This small molecule binds to this protein.
Small molecule (SMILES): NC(=O)C[C@H](N)C(=O)O

Sequence of chain 1.A:
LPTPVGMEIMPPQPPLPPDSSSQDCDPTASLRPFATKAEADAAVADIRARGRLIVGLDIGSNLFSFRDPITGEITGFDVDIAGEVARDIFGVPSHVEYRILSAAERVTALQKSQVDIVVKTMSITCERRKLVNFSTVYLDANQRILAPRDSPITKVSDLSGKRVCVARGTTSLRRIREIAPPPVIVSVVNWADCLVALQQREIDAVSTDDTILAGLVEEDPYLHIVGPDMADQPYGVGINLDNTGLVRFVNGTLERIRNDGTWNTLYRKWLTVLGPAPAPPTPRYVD

Binding-site contacts:
Ligand atom CG contacts residue ARG106 of chain 1.A at 3.7 Å.
Ligand atom ND2 contacts residue TRP191 of chain 1.A at 2.7 Å (h-bond).
Ligand atom ND2 contacts residue ILE212 of chain 1.A at 3.9 Å.
Ligand atom CA contacts residue THR121 of chain 1.A at 3.8 Å.
Ligand atom CA contacts residue GLN233 of chain 1.A at 4.0 Å.
Ligand atom OXT contacts residue THR171 of chain 1.A at 4.0 Å.
Ligand atom OD1 contacts residue THR121 of chain 1.A at 2.8 Å (h-bond).
Ligand atom O contacts residue THR170 of chain 1.A at 3.2 Å.
Ligand atom OXT contacts residue MET122 of chain 1.A at 3.9 Å.
Ligand atom CG contacts residue TRP191 of chain 1.A at 3.9 Å (hydrophobic).
Ligand atom N contacts residue ASP209 of chain 1.A at 2.8 Å (salt-bridge).
Ligand atom CA contacts residue THR171 of chain 1.A at 3.3 Å.
Ligand atom OXT contacts residue ARG106 of chain 1.A at 3.5 Å (salt-bridge).
Ligand atom C contacts residue ARG106 of chain 1.A at 3.5 Å.
Ligand atom CA contacts residue ASP209 of chain 1.A at 3.6 Å.
Ligand atom O contacts residue ARG106 of chain 1.A at 3.0 Å (salt-bridge).
Ligand atom OXT contacts residue THR121 of chain 1.A at 3.3 Å (h-bond).
Ligand atom OXT contacts residue SER123 of chain 1.A at 2.9 Å (h-bond).
Ligand atom CB contacts residue SER172 of chain 1.A at 3.8 Å.
Ligand atom N contacts residue SER123 of chain 1.A at 3.0 Å (h-bond).
Ligand atom OD1 contacts residue ARG106 of chain 1.A at 2.8 Å (salt-bridge).
Ligand atom C contacts residue THR171 of chain 1.A at 3.4 Å.
Ligand atom N contacts residue GLN233 of chain 1.A at 4.0 Å.
Ligand atom N contacts residue THR121 of chain 1.A at 2.7 Å (h-bond).
Ligand atom CG contacts residue ILE212 of chain 1.A at 3.9 Å (hydrophobic).
Ligand atom CB contacts residue ASP209 of chain 1.A at 3.8 Å.
Ligand atom CB contacts residue THR208 of chain 1.A at 3.9 Å.
Ligand atom C contacts residue ARG128 of chain 1.A at 3.6 Å.
Ligand atom ND2 contacts residue THR121 of chain 1.A at 3.9 Å.
Ligand atom OXT contacts residue ARG128 of chain 1.A at 2.8 Å (salt-bridge).
Ligand atom CG contacts residue THR170 of chain 1.A at 4.0 Å.
Ligand atom CA contacts residue SER123 of chain 1.A at 3.6 Å.
Ligand atom N contacts residue TYR235 of chain 1.A at 3.8 Å.
Ligand atom OD1 contacts residue LYS120 of chain 1.A at 4.0 Å.
Ligand atom ND2 contacts residue THR170 of chain 1.A at 3.4 Å.
Ligand atom O contacts residue THR171 of chain 1.A at 2.9 Å (h-bond).
Ligand atom C contacts residue THR121 of chain 1.A at 3.8 Å.
Ligand atom CG contacts residue THR121 of chain 1.A at 3.5 Å.
Ligand atom O contacts residue ARG128 of chain 1.A at 3.0 Å (salt-bridge).
Ligand atom C contacts residue SER123 of chain 1.A at 3.8 Å.